Sequence of chain 1.A:
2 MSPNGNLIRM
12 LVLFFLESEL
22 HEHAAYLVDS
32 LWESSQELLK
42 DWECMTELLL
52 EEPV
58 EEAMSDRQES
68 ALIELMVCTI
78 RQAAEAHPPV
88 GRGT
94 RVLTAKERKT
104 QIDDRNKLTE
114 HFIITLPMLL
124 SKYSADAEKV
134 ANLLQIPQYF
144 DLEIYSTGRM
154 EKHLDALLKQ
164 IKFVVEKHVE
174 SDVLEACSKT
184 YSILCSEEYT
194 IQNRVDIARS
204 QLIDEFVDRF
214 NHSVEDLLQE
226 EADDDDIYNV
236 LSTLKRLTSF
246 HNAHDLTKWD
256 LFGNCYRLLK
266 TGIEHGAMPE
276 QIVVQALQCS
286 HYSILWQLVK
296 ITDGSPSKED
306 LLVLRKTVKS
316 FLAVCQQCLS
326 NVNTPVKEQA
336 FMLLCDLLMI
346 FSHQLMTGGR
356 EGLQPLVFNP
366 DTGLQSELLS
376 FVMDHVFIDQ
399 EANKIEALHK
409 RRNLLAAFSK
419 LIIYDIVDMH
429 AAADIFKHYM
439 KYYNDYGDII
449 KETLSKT

Binding-site contacts:
Ligand atom C4 contacts residue LEU236 of chain 1.A at 3.7 Å (hydrophobic).
Ligand atom C5 contacts residue VAL172 of chain 1.A at 3.8 Å (hydrophobic).
Ligand atom O1 contacts residue TYR233 of chain 1.A at 3.9 Å.
Ligand atom C5 contacts residue LEU236 of chain 1.A at 3.8 Å (hydrophobic).
Ligand atom C4 contacts residue SER237 of chain 1.A at 4.0 Å.
Ligand atom C5 contacts residue LYS240 of chain 1.A at 3.5 Å.
Ligand atom C6 contacts residue LYS240 of chain 1.A at 2.7 Å.
Ligand atom C8 contacts residue LEU236 of chain 1.A at 4.2 Å (hydrophobic).
Ligand atom N1 contacts residue TYR233 of chain 1.A at 4.1 Å.
Ligand atom C7 contacts residue LYS240 of chain 1.A at 3.5 Å.
Ligand atom C2 contacts residue TYR233 of chain 1.A at 2.4 Å (hydrophobic).
Ligand atom C4 contacts residue TYR233 of chain 1.A at 3.5 Å (hydrophobic).
Ligand atom C3 contacts residue TYR233 of chain 1.A at 3.3 Å (hydrophobic).
Ligand atom C7 contacts residue LEU236 of chain 1.A at 3.2 Å (hydrophobic).
Ligand atom C6 contacts residue LEU236 of chain 1.A at 3.9 Å (hydrophobic).
Ligand atom C6 contacts residue VAL172 of chain 1.A at 3.7 Å (hydrophobic).
Ligand atom C5 contacts residue SER237 of chain 1.A at 3.6 Å.
Ligand atom C1 contacts residue TYR233 of chain 1.A at 3.4 Å (hydrophobic).

This protein binds this small molecule.
Small molecule (SMILES): O=C(CC1CCCCC1)Nn1cnnc1